Sequence of chain 1.D:
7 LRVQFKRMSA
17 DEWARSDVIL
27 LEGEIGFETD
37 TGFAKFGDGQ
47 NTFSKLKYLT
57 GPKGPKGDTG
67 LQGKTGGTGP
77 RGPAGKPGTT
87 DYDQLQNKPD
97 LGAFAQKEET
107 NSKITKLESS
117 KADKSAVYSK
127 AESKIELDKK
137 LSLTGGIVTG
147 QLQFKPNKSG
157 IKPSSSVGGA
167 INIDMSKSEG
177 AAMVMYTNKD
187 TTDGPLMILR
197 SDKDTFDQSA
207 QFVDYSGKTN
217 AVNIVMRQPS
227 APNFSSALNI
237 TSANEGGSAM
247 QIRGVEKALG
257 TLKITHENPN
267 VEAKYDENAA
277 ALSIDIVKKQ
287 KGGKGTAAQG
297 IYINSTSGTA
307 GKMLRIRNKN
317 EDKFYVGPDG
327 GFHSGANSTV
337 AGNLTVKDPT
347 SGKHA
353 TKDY

Sequence of chain 1.E:
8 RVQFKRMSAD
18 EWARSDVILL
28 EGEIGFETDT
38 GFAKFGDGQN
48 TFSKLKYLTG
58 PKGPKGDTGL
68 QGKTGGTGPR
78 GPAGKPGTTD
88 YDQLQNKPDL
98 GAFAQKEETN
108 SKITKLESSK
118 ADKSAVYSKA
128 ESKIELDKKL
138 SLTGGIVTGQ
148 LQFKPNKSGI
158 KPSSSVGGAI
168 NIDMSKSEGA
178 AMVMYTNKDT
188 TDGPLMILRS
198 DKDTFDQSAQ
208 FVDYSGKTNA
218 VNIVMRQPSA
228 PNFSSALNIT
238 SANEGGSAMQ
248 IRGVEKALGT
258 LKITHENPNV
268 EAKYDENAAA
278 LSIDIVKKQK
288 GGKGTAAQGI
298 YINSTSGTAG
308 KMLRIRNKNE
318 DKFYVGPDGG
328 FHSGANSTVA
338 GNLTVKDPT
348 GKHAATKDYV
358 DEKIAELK

This protein binds this small molecule.
Small molecule (SMILES): CC(=O)N[C@@H]1[C@@H](O[C@@H]2O[C@H](C(=O)O)[C@@H](O[C@@H]3O[C@H](CO)[C@@H](O)[C@H](O[C@@H]4O[C@H](C(=O)O)[C@@H](O[C@@H]5O[C@H](CO)[C@@H](O)[C@H](O[C@@H]6O[C@H](C(=O)O)[C@@H](O[C@@H]7O[C@H](CO)[C@@H](O)[C@H](O[C@@H]8OC(C(=O)O)=C[C@H](O)[C@H]8O)[C@H]7NC(C)=O)[C@H](O)[C@H]6O)[C@H]5NC(C)=O)[C@H](O)[C@H]4O)[C@H]3NC(C)=O)[C@H](O)[C@H]2O)[C@H](O)[C@@H](CO)O[C@H]1O

Sequence of chain 1.F:
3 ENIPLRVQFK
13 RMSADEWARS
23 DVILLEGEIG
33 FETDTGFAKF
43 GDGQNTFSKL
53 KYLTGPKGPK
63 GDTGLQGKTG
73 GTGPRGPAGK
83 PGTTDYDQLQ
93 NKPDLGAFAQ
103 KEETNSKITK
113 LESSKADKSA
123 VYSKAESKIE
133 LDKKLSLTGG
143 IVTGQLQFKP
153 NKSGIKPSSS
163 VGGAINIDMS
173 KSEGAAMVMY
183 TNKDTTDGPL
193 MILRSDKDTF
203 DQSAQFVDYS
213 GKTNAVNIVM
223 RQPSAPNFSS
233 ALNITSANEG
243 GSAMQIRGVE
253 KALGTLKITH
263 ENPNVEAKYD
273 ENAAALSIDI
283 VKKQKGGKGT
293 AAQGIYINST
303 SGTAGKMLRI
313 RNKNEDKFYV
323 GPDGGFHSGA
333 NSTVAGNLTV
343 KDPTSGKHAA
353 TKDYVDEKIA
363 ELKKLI

Binding-site contacts:
Ligand atom C6 contacts residue THR237 of chain 1.E at 3.6 Å.
Ligand atom C2 contacts residue ARG223 of chain 1.F at 3.6 Å.
Ligand atom C7 contacts residue GLN247 of chain 1.D at 3.3 Å.
Ligand atom O6 contacts residue ARG196 of chain 1.E at 2.5 Å (salt-bridge).
Ligand atom O3 contacts residue ASN219 of chain 1.F at 3.6 Å.
Ligand atom C6 contacts residue ILE194 of chain 1.E at 3.8 Å (hydrophobic).
Ligand atom C7 contacts residue ASN219 of chain 1.F at 3.3 Å.
Ligand atom O6A contacts residue GLN204 of chain 1.D at 3.6 Å.
Ligand atom O6A contacts residue SER162 of chain 1.D at 3.3 Å (h-bond).
Ligand atom O2 contacts residue ARG249 of chain 1.D at 3.2 Å (salt-bridge).
Ligand atom O2 contacts residue ARG223 of chain 1.F at 2.4 Å (salt-bridge).
Ligand atom N2 contacts residue GLN247 of chain 1.D at 2.8 Å (h-bond).
Ligand atom O1 contacts residue GCD4 of chain 1.T at 3.1 Å (h-bond).
Ligand atom C6 contacts residue ARG196 of chain 1.E at 3.3 Å.
Ligand atom O7 contacts residue ASN235 of chain 1.E at 3.3 Å (h-bond).
Ligand atom C1 contacts residue PHE230 of chain 1.E at 3.4 Å (hydrophobic).
Ligand atom C5 contacts residue PHE208 of chain 1.D at 3.5 Å (hydrophobic).
Ligand atom O7 contacts residue ASN219 of chain 1.F at 2.3 Å (h-bond).
Ligand atom C3 contacts residue THR237 of chain 1.E at 3.3 Å.
Ligand atom C6 contacts residue PHE208 of chain 1.D at 3.7 Å (hydrophobic).
Ligand atom C2 contacts residue GLN247 of chain 1.D at 3.6 Å.
Ligand atom C3 contacts residue ASN235 of chain 1.E at 3.5 Å.
Ligand atom C8 contacts residue GLN247 of chain 1.D at 3.3 Å.
Ligand atom C1 contacts residue GLN247 of chain 1.D at 3.8 Å.
Ligand atom C3 contacts residue GLN247 of chain 1.D at 3.6 Å.
Ligand atom O7 contacts residue ASN216 of chain 1.F at 3.7 Å.
Ligand atom O4 contacts residue SER161 of chain 1.D at 2.8 Å (h-bond).
Ligand atom O3 contacts residue VAL221 of chain 1.F at 3.6 Å.
Ligand atom O7 contacts residue ARG249 of chain 1.D at 2.7 Å (salt-bridge).
Ligand atom C8 contacts residue LYS259 of chain 1.F at 3.6 Å.
Ligand atom O5 contacts residue PHE208 of chain 1.D at 3.6 Å.
Ligand atom O3 contacts residue THR237 of chain 1.E at 2.2 Å (h-bond).
Ligand atom C8 contacts residue ASN216 of chain 1.F at 3.6 Å.
Ligand atom O1 contacts residue LYS259 of chain 1.F at 2.8 Å (salt-bridge).
Ligand atom C5 contacts residue PHE230 of chain 1.E at 3.6 Å (hydrophobic).
Ligand atom O5 contacts residue PHE230 of chain 1.E at 3.7 Å.
Ligand atom O6B contacts residue SER160 of chain 1.D at 2.9 Å (h-bond).
Ligand atom O6A contacts residue ARG196 of chain 1.E at 3.3 Å (salt-bridge).
Ligand atom O4 contacts residue ASN235 of chain 1.E at 3.6 Å (h-bond).
Ligand atom C6 contacts residue SER161 of chain 1.D at 3.6 Å.